Sequence of chain 1.A:
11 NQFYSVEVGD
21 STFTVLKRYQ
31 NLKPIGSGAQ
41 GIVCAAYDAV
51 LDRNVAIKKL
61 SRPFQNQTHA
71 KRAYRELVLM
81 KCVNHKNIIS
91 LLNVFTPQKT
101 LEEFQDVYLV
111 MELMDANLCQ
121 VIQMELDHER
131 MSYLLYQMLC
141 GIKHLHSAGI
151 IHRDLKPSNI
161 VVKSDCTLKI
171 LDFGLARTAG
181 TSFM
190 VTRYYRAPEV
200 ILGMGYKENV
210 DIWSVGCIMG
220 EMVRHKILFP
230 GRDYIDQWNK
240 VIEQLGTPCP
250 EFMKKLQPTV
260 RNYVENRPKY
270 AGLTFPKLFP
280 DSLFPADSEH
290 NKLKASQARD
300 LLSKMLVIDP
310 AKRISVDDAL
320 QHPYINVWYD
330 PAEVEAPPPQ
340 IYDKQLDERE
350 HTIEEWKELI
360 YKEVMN

Binding-site contacts:
Ligand atom C13 contacts residue GLY202 of chain 1.A at 4.2 Å.
Ligand atom O3S contacts residue GLY204 of chain 1.A at 3.8 Å.
Ligand atom C8 contacts residue ILE200 of chain 1.A at 3.5 Å (hydrophobic).
Ligand atom O2S contacts residue GLY202 of chain 1.A at 3.4 Å (h-bond).
Ligand atom C6 contacts residue TYR233 of chain 1.A at 3.8 Å (hydrophobic).
Ligand atom C9 contacts residue ILE200 of chain 1.A at 4.0 Å (hydrophobic).
Ligand atom C10 contacts residue ILE200 of chain 1.A at 4.2 Å (hydrophobic).
Ligand atom C15 contacts residue GLY202 of chain 1.A at 3.7 Å.
Ligand atom S1 contacts residue GLY204 of chain 1.A at 4.2 Å.
Ligand atom C11 contacts residue LEU201 of chain 1.A at 3.5 Å (hydrophobic).
Ligand atom C6 contacts residue LEU201 of chain 1.A at 4.4 Å (hydrophobic).
Ligand atom C5 contacts residue LEU201 of chain 1.A at 4.0 Å (hydrophobic).
Ligand atom C11 contacts residue GLY202 of chain 1.A at 4.2 Å.
Ligand atom O3S contacts residue THR181 of chain 1.A at 3.6 Å.
Ligand atom O1S contacts residue THR181 of chain 1.A at 2.8 Å (h-bond).
Ligand atom C16 contacts residue GLY202 of chain 1.A at 3.4 Å.
Ligand atom C5 contacts residue ILE234 of chain 1.A at 3.9 Å (hydrophobic).
Ligand atom C7 contacts residue ILE200 of chain 1.A at 3.8 Å (hydrophobic).
Ligand atom O2S contacts residue GLY204 of chain 1.A at 3.1 Å (h-bond).
Ligand atom C10 contacts residue VAL259 of chain 1.A at 4.3 Å (hydrophobic).
Ligand atom C14 contacts residue GLY202 of chain 1.A at 3.7 Å.
Ligand atom C7 contacts residue LEU201 of chain 1.A at 4.0 Å (hydrophobic).
Ligand atom C16 contacts residue GLN256 of chain 1.A at 3.8 Å.
Ligand atom O3S contacts residue TYR205 of chain 1.A at 3.9 Å.
Ligand atom S1 contacts residue GLY180 of chain 1.A at 4.2 Å.
Ligand atom C3 contacts residue GLY202 of chain 1.A at 3.2 Å.
Ligand atom C2N contacts residue GLN256 of chain 1.A at 4.2 Å.
Ligand atom C9 contacts residue VAL259 of chain 1.A at 3.5 Å (hydrophobic).
Ligand atom O2S contacts residue THR181 of chain 1.A at 3.4 Å (h-bond).
Ligand atom C2 contacts residue GLY202 of chain 1.A at 4.4 Å.
Ligand atom O2S contacts residue MET203 of chain 1.A at 4.0 Å.
Ligand atom N1 contacts residue GLY202 of chain 1.A at 4.0 Å.
Ligand atom O1S contacts residue GLY180 of chain 1.A at 3.5 Å.
Ligand atom C14 contacts residue GLN256 of chain 1.A at 3.7 Å.
Ligand atom C6 contacts residue ILE234 of chain 1.A at 4.3 Å (hydrophobic).
Ligand atom C6 contacts residue ILE200 of chain 1.A at 4.0 Å (hydrophobic).
Ligand atom O3S contacts residue GLY180 of chain 1.A at 3.5 Å.
Ligand atom C11 contacts residue VAL259 of chain 1.A at 4.1 Å (hydrophobic).
Ligand atom S1 contacts residue THR181 of chain 1.A at 3.8 Å.
Ligand atom C5 contacts residue TYR233 of chain 1.A at 4.2 Å (hydrophobic).

A protein and the small-molecule ligand that binds it are described below.
Small molecule (SMILES): CCCCCCCCCCCC[N+](C)(C)CCCS(=O)(=O)O